The small molecule below binds the protein below.
Small molecule (SMILES): Cc1ccc(C(=O)Nc2ccc(CN3CCN(CCO)CC3)c(C(F)(F)F)c2)cc1C#Cc1cnc(C(N)=O)n1C

Sequence of chain 1.A:
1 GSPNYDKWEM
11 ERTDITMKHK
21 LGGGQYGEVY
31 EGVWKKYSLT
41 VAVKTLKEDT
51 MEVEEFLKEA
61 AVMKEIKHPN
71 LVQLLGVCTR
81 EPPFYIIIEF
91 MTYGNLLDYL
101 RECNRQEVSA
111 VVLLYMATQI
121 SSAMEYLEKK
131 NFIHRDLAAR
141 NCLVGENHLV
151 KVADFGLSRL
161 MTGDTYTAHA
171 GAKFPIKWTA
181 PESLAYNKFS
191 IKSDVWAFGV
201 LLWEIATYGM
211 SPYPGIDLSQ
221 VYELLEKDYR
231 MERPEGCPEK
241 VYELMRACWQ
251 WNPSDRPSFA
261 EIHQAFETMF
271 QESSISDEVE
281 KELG

Binding-site contacts:
Ligand atom N2 contacts residue MET63 of chain 1.A at 3.6 Å (h-bond).
Ligand atom O1 contacts residue ALA153 of chain 1.A at 3.1 Å.
Ligand atom F3 contacts residue ILE66 of chain 1.A at 3.3 Å.
Ligand atom N2 contacts residue ASP154 of chain 1.A at 3.2 Å (salt-bridge).
Ligand atom O2 contacts residue LEU21 of chain 1.A at 3.4 Å.
Ligand atom F2 contacts residue VAL152 of chain 1.A at 3.1 Å.
Ligand atom C4 contacts residue ILE88 of chain 1.A at 3.4 Å (hydrophobic).
Ligand atom C27 contacts residue ILE133 of chain 1.A at 3.4 Å (hydrophobic).
Ligand atom C8 contacts residue GLU59 of chain 1.A at 3.3 Å.
Ligand atom C24 contacts residue ILE133 of chain 1.A at 3.4 Å (hydrophobic).
Ligand atom C25 contacts residue ILE133 of chain 1.A at 3.5 Å (hydrophobic).
Ligand atom C23 contacts residue ILE133 of chain 1.A at 3.1 Å (hydrophobic).
Ligand atom C22 contacts residue HIS134 of chain 1.A at 3.2 Å.
Ligand atom C4 contacts residue PHE155 of chain 1.A at 3.4 Å (hydrophobic).
Ligand atom C12 contacts residue ASP154 of chain 1.A at 3.2 Å.
Ligand atom C8 contacts residue MET63 of chain 1.A at 3.6 Å (hydrophobic).
Ligand atom O1 contacts residue VAL72 of chain 1.A at 3.6 Å.
Ligand atom C11 contacts residue ALA42 of chain 1.A at 3.5 Å (hydrophobic).
Ligand atom C22 contacts residue ASP154 of chain 1.A at 3.4 Å.
Ligand atom C3 contacts residue ALA42 of chain 1.A at 3.5 Å (hydrophobic).
Ligand atom C13 contacts residue GLU59 of chain 1.A at 3.6 Å.
Ligand atom C18 contacts residue ASP154 of chain 1.A at 3.5 Å.
Ligand atom N4 contacts residue HIS134 of chain 1.A at 3.2 Å (h-bond).
Ligand atom C21 contacts residue ASP154 of chain 1.A at 3.4 Å.
Ligand atom C21 contacts residue HIS134 of chain 1.A at 3.5 Å.
Ligand atom C5 contacts residue ILE88 of chain 1.A at 3.6 Å (hydrophobic).
Ligand atom N5 contacts residue GLY94 of chain 1.A at 3.6 Å.
Ligand atom N5 contacts residue PHE90 of chain 1.A at 3.5 Å.
Ligand atom F1 contacts residue HIS134 of chain 1.A at 3.3 Å.
Ligand atom F2 contacts residue ALA153 of chain 1.A at 3.4 Å.
Ligand atom N2 contacts residue GLU59 of chain 1.A at 2.8 Å (salt-bridge).
Ligand atom O3 contacts residue ILE133 of chain 1.A at 2.7 Å (h-bond).
Ligand atom O1 contacts residue ASP154 of chain 1.A at 2.9 Å (salt-bridge).
Ligand atom C3 contacts residue PHE155 of chain 1.A at 3.6 Å (hydrophobic).
Ligand atom N4 contacts residue ILE133 of chain 1.A at 2.9 Å (h-bond).
Ligand atom C14 contacts residue GLU59 of chain 1.A at 3.4 Å.
Ligand atom N5 contacts residue MET91 of chain 1.A at 2.9 Å (h-bond).
Ligand atom N1 contacts residue MET91 of chain 1.A at 3.0 Å (h-bond).
Ligand atom C11 contacts residue LYS44 of chain 1.A at 3.5 Å.
Ligand atom C2 contacts residue ALA42 of chain 1.A at 3.4 Å (hydrophobic).